Binding-site contacts:
Ligand atom C5 contacts residue ASN294 of chain 1.F at 3.7 Å.
Ligand atom O6 contacts residue THR296 of chain 1.F at 3.6 Å.
Ligand atom O5 contacts residue ASN294 of chain 1.F at 2.3 Å (h-bond).
Ligand atom N2 contacts residue ASN294 of chain 1.F at 2.9 Å (h-bond).
Ligand atom C7 contacts residue ASN294 of chain 1.F at 3.4 Å.
Ligand atom O7 contacts residue ASN294 of chain 1.F at 3.3 Å.
Ligand atom C8 contacts residue ASN294 of chain 1.F at 4.1 Å.
Ligand atom C2 contacts residue ASN294 of chain 1.F at 2.5 Å.
Ligand atom C1 contacts residue ASN294 of chain 1.F at 1.4 Å.
Ligand atom C3 contacts residue ASN294 of chain 1.F at 3.8 Å.
Ligand atom C4 contacts residue ASN294 of chain 1.F at 4.2 Å.

The small molecule below binds the protein below.
Small molecule (SMILES): CC(=O)N[C@H]1[C@H](O[C@H]2[C@H](O)[C@@H](NC(C)=O)CO[C@@H]2CO)O[C@H](CO)[C@@H](O[C@@H]2O[C@H](CO)[C@@H](O)[C@H](O)[C@@H]2O)[C@@H]1O

Sequence of chain 1.F:
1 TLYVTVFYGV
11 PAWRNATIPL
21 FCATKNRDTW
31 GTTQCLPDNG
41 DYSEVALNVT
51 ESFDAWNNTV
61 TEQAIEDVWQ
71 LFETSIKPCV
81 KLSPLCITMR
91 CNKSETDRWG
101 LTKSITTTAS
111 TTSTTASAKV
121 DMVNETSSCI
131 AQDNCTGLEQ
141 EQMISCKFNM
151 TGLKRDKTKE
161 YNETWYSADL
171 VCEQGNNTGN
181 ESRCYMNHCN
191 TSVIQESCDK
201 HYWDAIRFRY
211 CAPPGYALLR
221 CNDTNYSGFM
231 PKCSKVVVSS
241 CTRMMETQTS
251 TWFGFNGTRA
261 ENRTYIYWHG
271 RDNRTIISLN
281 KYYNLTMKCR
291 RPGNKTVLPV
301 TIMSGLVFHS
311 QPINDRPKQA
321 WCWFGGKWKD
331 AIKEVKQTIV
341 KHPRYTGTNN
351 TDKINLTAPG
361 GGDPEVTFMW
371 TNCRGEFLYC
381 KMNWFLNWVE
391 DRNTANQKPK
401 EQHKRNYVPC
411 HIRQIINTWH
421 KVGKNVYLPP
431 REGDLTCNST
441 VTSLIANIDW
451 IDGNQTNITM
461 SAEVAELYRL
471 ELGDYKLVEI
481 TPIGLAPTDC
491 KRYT